Binding-site contacts:
Ligand atom OXT contacts residue ARG344 of chain 2.A at 3.1 Å (salt-bridge).
Ligand atom CA contacts residue TPP1 of chain 2.E at 2.9 Å.
Ligand atom C contacts residue TPP1 of chain 2.E at 3.4 Å.
Ligand atom C contacts residue ARG344 of chain 2.A at 3.7 Å.
Ligand atom O3 contacts residue ILE44 of chain 2.B at 4.0 Å.
Ligand atom CA contacts residue ILE44 of chain 2.B at 4.2 Å (hydrophobic).
Ligand atom OXT contacts residue TPP1 of chain 2.E at 3.4 Å.
Ligand atom C contacts residue THR257 of chain 2.A at 3.5 Å.
Ligand atom CA contacts residue ARG344 of chain 2.A at 3.8 Å.
Ligand atom CA contacts residue THR349 of chain 2.A at 4.3 Å.
Ligand atom O3 contacts residue PRO352 of chain 2.A at 3.9 Å.
Ligand atom O contacts residue LEU123 of chain 2.B at 3.8 Å.
Ligand atom O3 contacts residue TPP1 of chain 2.E at 2.6 Å (h-bond).
Ligand atom OXT contacts residue PRO352 of chain 2.A at 4.0 Å.
Ligand atom O contacts residue SER42 of chain 2.A at 4.2 Å.
Ligand atom CB contacts residue LEU123 of chain 2.B at 3.8 Å (hydrophobic).
Ligand atom OXT contacts residue THR257 of chain 2.A at 2.9 Å (h-bond).
Ligand atom CB contacts residue THR349 of chain 2.A at 3.9 Å.
Ligand atom O contacts residue TPP1 of chain 2.E at 4.0 Å.
Ligand atom O contacts residue PRO352 of chain 2.A at 3.8 Å.
Ligand atom C contacts residue PRO352 of chain 2.A at 3.5 Å (hydrophobic).
Ligand atom CB contacts residue TPP1 of chain 2.E at 3.5 Å.
Ligand atom CB contacts residue SER42 of chain 2.A at 3.6 Å.
Ligand atom CB contacts residue PRO352 of chain 2.A at 3.5 Å (hydrophobic).
Ligand atom O contacts residue THR257 of chain 2.A at 3.2 Å.
Ligand atom O3 contacts residue THR349 of chain 2.A at 3.8 Å.
Ligand atom CA contacts residue PRO352 of chain 2.A at 3.4 Å (hydrophobic).
Ligand atom CB contacts residue ILE44 of chain 2.B at 3.7 Å (hydrophobic).
Ligand atom OXT contacts residue ILE256 of chain 2.A at 3.7 Å.
Ligand atom O3 contacts residue ARG344 of chain 2.A at 3.2 Å (salt-bridge).

Sequence of chain 2.B:
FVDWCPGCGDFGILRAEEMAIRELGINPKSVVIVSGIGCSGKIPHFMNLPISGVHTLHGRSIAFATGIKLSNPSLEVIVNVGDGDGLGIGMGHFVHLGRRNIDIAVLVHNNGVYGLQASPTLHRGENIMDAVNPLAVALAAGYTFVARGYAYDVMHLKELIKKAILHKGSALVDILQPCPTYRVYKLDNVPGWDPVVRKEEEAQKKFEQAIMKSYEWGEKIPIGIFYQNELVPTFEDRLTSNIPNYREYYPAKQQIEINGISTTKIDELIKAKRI

This protein binds this small molecule.
Small molecule (SMILES): CC(=O)C(=O)O

Sequence of chain 2.A:
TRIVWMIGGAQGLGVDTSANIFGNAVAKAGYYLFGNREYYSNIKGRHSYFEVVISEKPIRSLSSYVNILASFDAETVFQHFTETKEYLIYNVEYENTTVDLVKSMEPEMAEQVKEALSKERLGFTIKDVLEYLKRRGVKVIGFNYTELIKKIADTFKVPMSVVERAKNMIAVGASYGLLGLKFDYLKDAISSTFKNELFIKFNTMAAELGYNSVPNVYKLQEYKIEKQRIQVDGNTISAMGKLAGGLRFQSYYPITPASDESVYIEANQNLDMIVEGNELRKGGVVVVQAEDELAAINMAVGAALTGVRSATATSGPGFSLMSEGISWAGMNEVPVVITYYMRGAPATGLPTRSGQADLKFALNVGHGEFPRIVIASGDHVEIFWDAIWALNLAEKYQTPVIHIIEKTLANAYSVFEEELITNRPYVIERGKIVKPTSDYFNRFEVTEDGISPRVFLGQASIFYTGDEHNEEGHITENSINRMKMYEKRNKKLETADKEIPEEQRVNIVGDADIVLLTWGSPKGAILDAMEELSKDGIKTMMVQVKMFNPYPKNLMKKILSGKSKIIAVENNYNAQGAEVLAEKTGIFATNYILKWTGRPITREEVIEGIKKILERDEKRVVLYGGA